The protein below binds the small molecule below.
Small molecule (SMILES): O=C(O)CCC(=O)C(=O)O

Sequence of chain 1.A:
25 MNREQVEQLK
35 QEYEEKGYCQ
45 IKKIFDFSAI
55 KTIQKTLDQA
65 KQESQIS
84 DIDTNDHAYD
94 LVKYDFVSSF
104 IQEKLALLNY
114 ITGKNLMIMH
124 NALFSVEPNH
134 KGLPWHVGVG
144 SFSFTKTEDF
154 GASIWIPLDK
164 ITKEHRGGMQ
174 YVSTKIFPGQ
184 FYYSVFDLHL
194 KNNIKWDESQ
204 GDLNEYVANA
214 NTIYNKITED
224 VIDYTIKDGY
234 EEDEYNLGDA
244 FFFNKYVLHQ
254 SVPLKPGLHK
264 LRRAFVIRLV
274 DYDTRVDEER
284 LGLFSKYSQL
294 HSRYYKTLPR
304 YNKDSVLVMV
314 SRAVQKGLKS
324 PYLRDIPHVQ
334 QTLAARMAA

Binding-site contacts:
Ligand atom O3 contacts residue TRP158 of chain 1.A at 2.9 Å (h-bond).
Ligand atom C1 contacts residue PHE127 of chain 1.A at 3.9 Å (hydrophobic).
Ligand atom O3 contacts residue MET172 of chain 1.A at 3.7 Å.
Ligand atom O4 contacts residue ARG265 of chain 1.A at 2.7 Å (salt-bridge).
Ligand atom O3 contacts residue ALA267 of chain 1.A at 3.9 Å.
Ligand atom O1 contacts residue MET172 of chain 1.A at 3.7 Å.
Ligand atom C1 contacts residue FE1 of chain 1.C at 2.7 Å.
Ligand atom O5 contacts residue FE1 of chain 1.C at 2.0 Å.
Ligand atom O1 contacts residue ARG271 of chain 1.A at 3.7 Å.
Ligand atom O4 contacts residue SER254 of chain 1.A at 2.6 Å (h-bond).
Ligand atom C4 contacts residue LEU136 of chain 1.A at 3.7 Å (hydrophobic).
Ligand atom C2 contacts residue FE1 of chain 1.C at 2.7 Å.
Ligand atom C3 contacts residue TRP158 of chain 1.A at 3.8 Å (hydrophobic).
Ligand atom O5 contacts residue MET172 of chain 1.A at 3.7 Å.
Ligand atom C1 contacts residue MET172 of chain 1.A at 3.7 Å (hydrophobic).
Ligand atom O2 contacts residue ARG271 of chain 1.A at 2.8 Å (salt-bridge).
Ligand atom O1 contacts residue TRP158 of chain 1.A at 3.6 Å.
Ligand atom O5 contacts residue LEU136 of chain 1.A at 3.2 Å.
Ligand atom C2 contacts residue MET172 of chain 1.A at 3.1 Å (hydrophobic).
Ligand atom O5 contacts residue HIS139 of chain 1.A at 3.1 Å (h-bond).
Ligand atom C1 contacts residue ARG271 of chain 1.A at 3.5 Å.
Ligand atom O3 contacts residue PHE127 of chain 1.A at 3.5 Å.
Ligand atom C4 contacts residue MET172 of chain 1.A at 2.9 Å (hydrophobic).
Ligand atom C3 contacts residue MET172 of chain 1.A at 2.7 Å (hydrophobic).
Ligand atom O2 contacts residue FE1 of chain 1.C at 2.0 Å.
Ligand atom O1 contacts residue VAL269 of chain 1.A at 3.2 Å.
Ligand atom C2 contacts residue HIS252 of chain 1.A at 3.7 Å.
Ligand atom C5 contacts residue SER254 of chain 1.A at 3.5 Å.
Ligand atom C3 contacts residue PHE127 of chain 1.A at 3.4 Å (hydrophobic).
Ligand atom C5 contacts residue MET172 of chain 1.A at 3.5 Å (hydrophobic).
Ligand atom C5 contacts residue TRP158 of chain 1.A at 3.6 Å (hydrophobic).
Ligand atom O5 contacts residue HIS252 of chain 1.A at 3.2 Å (h-bond).
Ligand atom C1 contacts residue HIS252 of chain 1.A at 3.7 Å.
Ligand atom C5 contacts residue ARG265 of chain 1.A at 3.5 Å.
Ligand atom C4 contacts residue SER254 of chain 1.A at 3.6 Å.
Ligand atom O3 contacts residue ARG265 of chain 1.A at 3.3 Å (salt-bridge).
Ligand atom O2 contacts residue PHE246 of chain 1.A at 3.6 Å.
Ligand atom O2 contacts residue HIS252 of chain 1.A at 3.2 Å (h-bond).
Ligand atom C2 contacts residue PHE127 of chain 1.A at 3.8 Å (hydrophobic).
Ligand atom O1 contacts residue PHE127 of chain 1.A at 3.9 Å.